Sequence of chain 2.A:
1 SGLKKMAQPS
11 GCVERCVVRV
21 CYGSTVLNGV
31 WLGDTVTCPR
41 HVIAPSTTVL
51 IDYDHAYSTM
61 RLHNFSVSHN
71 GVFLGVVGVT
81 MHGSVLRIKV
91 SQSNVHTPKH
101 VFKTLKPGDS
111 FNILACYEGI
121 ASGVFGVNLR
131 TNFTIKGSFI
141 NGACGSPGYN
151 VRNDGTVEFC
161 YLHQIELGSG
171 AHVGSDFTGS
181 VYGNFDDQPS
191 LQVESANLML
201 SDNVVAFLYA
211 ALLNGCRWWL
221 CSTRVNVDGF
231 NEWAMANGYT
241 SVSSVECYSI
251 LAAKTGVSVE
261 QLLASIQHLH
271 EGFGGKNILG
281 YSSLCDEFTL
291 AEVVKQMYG

The protein below binds the small molecule below.
Small molecule (SMILES): CC(C)(C)OC(=O)N[C@@H](C[C@@H]1CCNC1=O)[C@@H](O)C(=O)NCc1ccccc1

Binding-site contacts:
Ligand atom C54 contacts residue ASN141 of chain 2.A at 3.2 Å.
Ligand atom C66 contacts residue CYS144 of chain 2.A at 2.8 Å (hydrophobic).
Ligand atom C4 contacts residue HIS41 of chain 2.A at 3.7 Å.
Ligand atom O67 contacts residue ALA143 of chain 2.A at 3.2 Å (h-bond).
Ligand atom C4 contacts residue THR47 of chain 2.A at 3.2 Å.
Ligand atom C3 contacts residue ILE165 of chain 2.A at 3.2 Å (hydrophobic).
Ligand atom N38 contacts residue GLN164 of chain 2.A at 3.4 Å (h-bond).
Ligand atom O58 contacts residue CYS144 of chain 2.A at 2.8 Å (h-bond).
Ligand atom C5 contacts residue PRO189 of chain 2.A at 3.7 Å (hydrophobic).
Ligand atom C3 contacts residue HIS41 of chain 2.A at 3.9 Å.
Ligand atom C42 contacts residue CYS144 of chain 2.A at 3.1 Å (hydrophobic).
Ligand atom C70 contacts residue VAL26 of chain 2.A at 3.5 Å (hydrophobic).
Ligand atom C66 contacts residue GLY142 of chain 2.A at 3.7 Å.
Ligand atom C40 contacts residue CYS144 of chain 2.A at 2.7 Å (hydrophobic).
Ligand atom C57 contacts residue HIS41 of chain 2.A at 3.5 Å.
Ligand atom C76 contacts residue ASN141 of chain 2.A at 3.4 Å.
Ligand atom O1 contacts residue ILE165 of chain 2.A at 3.4 Å.
Ligand atom C76 contacts residue GLY142 of chain 2.A at 3.9 Å.
Ligand atom O48 contacts residue HIS172 of chain 2.A at 4.0 Å.
Ligand atom C47 contacts residue GLU166 of chain 2.A at 3.6 Å.
Ligand atom C70 contacts residue GLY142 of chain 2.A at 3.6 Å.
Ligand atom C78 contacts residue ASN141 of chain 2.A at 3.5 Å.
Ligand atom O67 contacts residue GLY142 of chain 2.A at 2.9 Å (h-bond).
Ligand atom O1 contacts residue GLN164 of chain 2.A at 3.8 Å.
Ligand atom N38 contacts residue CYS144 of chain 2.A at 3.1 Å (h-bond).
Ligand atom O58 contacts residue HIS41 of chain 2.A at 2.5 Å (h-bond).
Ligand atom O48 contacts residue HIS163 of chain 2.A at 2.8 Å (h-bond).
Ligand atom N49 contacts residue GLU166 of chain 2.A at 3.3 Å (salt-bridge).
Ligand atom O48 contacts residue PHE139 of chain 2.A at 3.7 Å.
Ligand atom C2 contacts residue ILE165 of chain 2.A at 3.9 Å (hydrophobic).
Ligand atom C47 contacts residue PHE139 of chain 2.A at 4.0 Å (hydrophobic).
Ligand atom N68 contacts residue CYS144 of chain 2.A at 3.9 Å.
Ligand atom C3 contacts residue ASP187 of chain 2.A at 3.6 Å.
Ligand atom C51 contacts residue ASN141 of chain 2.A at 3.5 Å.
Ligand atom O67 contacts residue CYS144 of chain 2.A at 2.9 Å (h-bond).
Ligand atom O48 contacts residue GLU166 of chain 2.A at 3.5 Å.
Ligand atom C57 contacts residue CYS144 of chain 2.A at 1.9 Å (hydrophobic).
Ligand atom N49 contacts residue PHE139 of chain 2.A at 3.3 Å (h-bond).
Ligand atom C3 contacts residue GLN188 of chain 2.A at 3.8 Å.
Ligand atom C47 contacts residue HIS163 of chain 2.A at 4.0 Å.

Sequence of chain 1.A:
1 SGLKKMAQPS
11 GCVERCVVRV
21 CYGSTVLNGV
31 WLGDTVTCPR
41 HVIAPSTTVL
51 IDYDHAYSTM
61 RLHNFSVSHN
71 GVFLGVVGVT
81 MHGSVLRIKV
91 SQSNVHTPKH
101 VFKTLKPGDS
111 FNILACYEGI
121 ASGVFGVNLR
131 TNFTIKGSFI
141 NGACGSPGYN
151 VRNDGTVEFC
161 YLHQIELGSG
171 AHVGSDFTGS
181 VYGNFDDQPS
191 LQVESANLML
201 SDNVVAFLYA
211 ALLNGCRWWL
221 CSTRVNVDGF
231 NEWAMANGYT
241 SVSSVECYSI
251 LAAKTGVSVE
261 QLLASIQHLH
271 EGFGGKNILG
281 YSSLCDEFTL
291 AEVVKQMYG